A small-molecule ligand and the protein it binds are described below.
Small molecule (SMILES): c1ccc(-c2cnc[nH]2)cc1

Binding-site contacts:
Ligand atom C6 contacts residue GLU200 of chain 2.A at 3.7 Å.
Ligand atom C7 contacts residue ILE202 of chain 2.A at 3.8 Å (hydrophobic).
Ligand atom C9 contacts residue MET223 of chain 2.A at 3.1 Å (hydrophobic).
Ligand atom N3 contacts residue ASP193 of chain 2.A at 2.8 Å (salt-bridge).
Ligand atom C4 contacts residue ASP193 of chain 2.A at 3.1 Å.
Ligand atom C6 contacts residue ARG236 of chain 2.A at 3.5 Å.
Ligand atom C10 contacts residue ARG236 of chain 2.A at 3.6 Å.
Ligand atom C11 contacts residue GLY280 of chain 2.A at 4.1 Å.
Ligand atom C8 contacts residue MET223 of chain 2.A at 3.6 Å (hydrophobic).
Ligand atom C5 contacts residue GLU200 of chain 2.A at 3.9 Å.
Ligand atom C9 contacts residue ARG236 of chain 2.A at 3.1 Å.
Ligand atom C11 contacts residue ARG236 of chain 2.A at 3.9 Å.
Ligand atom C8 contacts residue ARG236 of chain 2.A at 2.7 Å.
Ligand atom C2 contacts residue ILE202 of chain 2.A at 3.7 Å (hydrophobic).
Ligand atom C5 contacts residue ASP193 of chain 2.A at 3.4 Å.
Ligand atom C4 contacts residue VAL201 of chain 2.A at 3.5 Å (hydrophobic).
Ligand atom C4 contacts residue ILE202 of chain 2.A at 3.2 Å (hydrophobic).
Ligand atom C2 contacts residue ASP193 of chain 2.A at 3.1 Å.
Ligand atom C11 contacts residue GLY281 of chain 2.A at 4.2 Å.
Ligand atom C7 contacts residue ARG236 of chain 2.A at 2.9 Å.
Ligand atom C8 contacts residue GLU200 of chain 2.A at 3.4 Å.
Ligand atom C9 contacts residue PHE229 of chain 2.A at 3.4 Å (hydrophobic).
Ligand atom C2 contacts residue PHE282 of chain 2.A at 3.9 Å (hydrophobic).
Ligand atom N1 contacts residue GLY281 of chain 2.A at 3.1 Å.
Ligand atom C7 contacts residue THR219 of chain 2.A at 3.8 Å.
Ligand atom C2 contacts residue GLY281 of chain 2.A at 3.3 Å.
Ligand atom C2 contacts residue VAL201 of chain 2.A at 3.7 Å (hydrophobic).
Ligand atom C4 contacts residue GLU200 of chain 2.A at 3.5 Å.
Ligand atom N3 contacts residue VAL201 of chain 2.A at 3.0 Å (h-bond).
Ligand atom N1 contacts residue ASP193 of chain 2.A at 3.2 Å (salt-bridge).
Ligand atom C10 contacts residue MET223 of chain 2.A at 4.1 Å (hydrophobic).
Ligand atom C7 contacts residue GLU200 of chain 2.A at 2.8 Å.
Ligand atom C6 contacts residue ILE202 of chain 2.A at 4.0 Å (hydrophobic).
Ligand atom N3 contacts residue ILE202 of chain 2.A at 2.7 Å (h-bond).
Ligand atom N3 contacts residue GLU200 of chain 2.A at 3.9 Å.
Ligand atom C10 contacts residue PHE229 of chain 2.A at 2.9 Å (hydrophobic).
Ligand atom C8 contacts residue THR219 of chain 2.A at 3.5 Å.
Ligand atom N1 contacts residue GLY280 of chain 2.A at 4.1 Å.
Ligand atom C11 contacts residue PHE229 of chain 2.A at 4.1 Å (hydrophobic).
Ligand atom C5 contacts residue ILE202 of chain 2.A at 3.7 Å (hydrophobic).

Sequence of chain 2.A:
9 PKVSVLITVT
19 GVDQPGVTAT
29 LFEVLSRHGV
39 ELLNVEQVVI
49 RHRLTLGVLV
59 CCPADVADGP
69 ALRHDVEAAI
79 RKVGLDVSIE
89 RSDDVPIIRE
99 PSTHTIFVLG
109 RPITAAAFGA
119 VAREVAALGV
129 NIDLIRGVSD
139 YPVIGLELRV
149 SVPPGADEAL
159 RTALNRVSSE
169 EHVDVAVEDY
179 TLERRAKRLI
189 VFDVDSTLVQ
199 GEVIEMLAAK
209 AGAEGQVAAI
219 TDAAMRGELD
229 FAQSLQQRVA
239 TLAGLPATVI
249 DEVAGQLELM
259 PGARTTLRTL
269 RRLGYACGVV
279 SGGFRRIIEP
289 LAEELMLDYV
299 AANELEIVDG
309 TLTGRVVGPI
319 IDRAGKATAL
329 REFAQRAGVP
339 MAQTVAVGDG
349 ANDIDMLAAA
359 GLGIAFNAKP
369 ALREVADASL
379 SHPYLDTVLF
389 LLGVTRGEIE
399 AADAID